Sequence of chain 1.B:
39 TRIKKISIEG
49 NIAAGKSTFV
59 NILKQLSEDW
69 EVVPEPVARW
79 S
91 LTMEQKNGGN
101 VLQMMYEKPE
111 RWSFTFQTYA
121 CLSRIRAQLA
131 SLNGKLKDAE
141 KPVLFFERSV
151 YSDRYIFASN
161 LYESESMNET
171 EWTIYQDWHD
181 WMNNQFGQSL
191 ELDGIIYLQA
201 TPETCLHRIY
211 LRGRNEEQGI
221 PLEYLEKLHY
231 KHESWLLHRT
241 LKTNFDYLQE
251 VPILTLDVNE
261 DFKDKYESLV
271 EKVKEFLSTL

Binding-site contacts:
Ligand atom CBA contacts residue 2XJ1 of chain 1.H at 3.4 Å.
Ligand atom CAI contacts residue 2XJ1 of chain 1.H at 3.5 Å.
Ligand atom CAI contacts residue PRO109 of chain 1.B at 3.6 Å (hydrophobic).
Ligand atom OAG contacts residue SER164 of chain 1.B at 2.5 Å (h-bond).
Ligand atom CBC contacts residue TYR224 of chain 1.B at 3.6 Å (hydrophobic).
Ligand atom CBF contacts residue SER164 of chain 1.B at 3.3 Å.
Ligand atom NAF contacts residue ASP153 of chain 1.B at 3.1 Å (salt-bridge).
Ligand atom CBB contacts residue 2XJ1 of chain 1.H at 3.6 Å.
Ligand atom NAE contacts residue VAL75 of chain 1.B at 3.1 Å.
Ligand atom CAY contacts residue 2XJ1 of chain 1.H at 3.5 Å.
Ligand atom NAF contacts residue GLN117 of chain 1.B at 2.9 Å (h-bond).
Ligand atom CAD contacts residue LYS227 of chain 1.B at 3.6 Å.
Ligand atom N1 contacts residue PHE157 of chain 1.B at 3.2 Å.
Ligand atom C6 contacts residue VAL75 of chain 1.B at 3.6 Å (hydrophobic).
Ligand atom C2 contacts residue PHE157 of chain 1.B at 3.3 Å (hydrophobic).
Ligand atom NAE contacts residue ARG148 of chain 1.B at 3.4 Å (salt-bridge).
Ligand atom CAA contacts residue LEU102 of chain 1.B at 3.5 Å (hydrophobic).
Ligand atom CBA contacts residue PRO109 of chain 1.B at 3.4 Å (hydrophobic).
Ligand atom CAA contacts residue MET105 of chain 1.B at 3.4 Å (hydrophobic).
Ligand atom CAN contacts residue TYR224 of chain 1.B at 3.6 Å (hydrophobic).
Ligand atom CAH contacts residue 2XJ1 of chain 1.H at 3.3 Å.
Ligand atom CAM contacts residue 2XJ1 of chain 1.H at 3.6 Å.
Ligand atom NAE contacts residue GLU73 of chain 1.B at 3.2 Å (salt-bridge).
Ligand atom CAA contacts residue PHE116 of chain 1.B at 3.5 Å (hydrophobic).
Ligand atom N3 contacts residue PHE116 of chain 1.B at 3.5 Å.
Ligand atom C5 contacts residue PHE157 of chain 1.B at 3.6 Å (hydrophobic).
Ligand atom CAC contacts residue SER164 of chain 1.B at 3.1 Å.
Ligand atom C4 contacts residue PHE116 of chain 1.B at 3.6 Å (hydrophobic).
Ligand atom NAR contacts residue TYR224 of chain 1.B at 2.8 Å (h-bond).
Ligand atom N3 contacts residue GLN117 of chain 1.B at 2.8 Å (h-bond).
Ligand atom C4 contacts residue PHE157 of chain 1.B at 3.4 Å (hydrophobic).
Ligand atom CAC contacts residue TYR224 of chain 1.B at 3.5 Å (hydrophobic).
Ligand atom NAE contacts residue PHE157 of chain 1.B at 3.5 Å.
Ligand atom CAD contacts residue SER164 of chain 1.B at 3.4 Å.
Ligand atom C2 contacts residue GLN117 of chain 1.B at 3.6 Å.
Ligand atom OAS contacts residue 2XJ1 of chain 1.H at 3.6 Å.
Ligand atom OAS contacts residue PRO109 of chain 1.B at 3.6 Å.
Ligand atom N3 contacts residue PHE157 of chain 1.B at 3.3 Å.
Ligand atom CAC contacts residue ASN160 of chain 1.B at 3.5 Å.
Ligand atom C6 contacts residue PHE157 of chain 1.B at 3.3 Å (hydrophobic).

This small molecule binds to this protein.
Small molecule (SMILES): CCCc1sc(-c2ccc(OC)c(OCC(C)(C)O)c2)nc1CSc1cc(N)nc(N)n1